Sequence of chain 8.F:
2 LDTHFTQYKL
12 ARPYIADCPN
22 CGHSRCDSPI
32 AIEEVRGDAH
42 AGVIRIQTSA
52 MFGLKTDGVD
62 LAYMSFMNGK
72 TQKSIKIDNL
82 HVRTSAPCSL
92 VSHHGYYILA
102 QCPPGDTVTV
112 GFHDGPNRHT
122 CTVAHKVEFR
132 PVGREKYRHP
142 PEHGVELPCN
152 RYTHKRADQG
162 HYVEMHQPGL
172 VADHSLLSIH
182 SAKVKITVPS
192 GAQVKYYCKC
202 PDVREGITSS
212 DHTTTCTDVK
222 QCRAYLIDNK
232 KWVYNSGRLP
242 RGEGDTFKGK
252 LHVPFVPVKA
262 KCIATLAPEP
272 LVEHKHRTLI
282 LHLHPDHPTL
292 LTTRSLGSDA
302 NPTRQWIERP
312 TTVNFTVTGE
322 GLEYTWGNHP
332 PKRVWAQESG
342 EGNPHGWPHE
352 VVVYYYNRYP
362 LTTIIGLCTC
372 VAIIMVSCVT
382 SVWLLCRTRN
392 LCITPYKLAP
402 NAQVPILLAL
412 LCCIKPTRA

A small-molecule ligand and the protein it binds are described below.
Small molecule (SMILES): O=C(O)[C@@H]1O[C@H](O[C@H]2[C@@H](OS(=O)(=O)O)O[C@@H](O)[C@H](NS(=O)(=O)O)[C@H]2O)[C@@H](OS(=O)(=O)O)[C@H](O)[C@@H]1O

Binding-site contacts:
Ligand atom O5B contacts residue LYS156 of chain 8.F at 3.3 Å.
Ligand atom C5 contacts residue LEU62 of chain 8.F at 3.8 Å (hydrophobic).
Ligand atom O5 contacts residue HIS155 of chain 8.F at 3.6 Å.
Ligand atom O6A contacts residue HIS155 of chain 8.F at 3.8 Å.
Ligand atom OBI contacts residue LYS156 of chain 8.F at 4.0 Å.
Ligand atom C5 contacts residue HIS155 of chain 8.F at 4.0 Å.
Ligand atom C3 contacts residue ALA158 of chain 8.F at 4.0 Å (hydrophobic).
Ligand atom O4 contacts residue LYS156 of chain 8.F at 3.5 Å.
Ligand atom SAG contacts residue THR4 of chain 8.F at 3.9 Å.
Ligand atom O6B contacts residue LEU62 of chain 8.F at 4.0 Å.
Ligand atom C6 contacts residue HIS94 of chain 8.F at 3.9 Å.
Ligand atom OAH contacts residue ASP3 of chain 8.F at 4.0 Å.
Ligand atom OAH contacts residue THR4 of chain 8.F at 3.7 Å.
Ligand atom O6A contacts residue LEU62 of chain 8.F at 3.4 Å.
Ligand atom C6 contacts residue LEU62 of chain 8.F at 3.5 Å (hydrophobic).
Ligand atom O5 contacts residue LYS156 of chain 8.F at 3.4 Å.
Ligand atom O4 contacts residue SER93 of chain 8.F at 3.0 Å (h-bond).
Ligand atom O6A contacts residue SER93 of chain 8.F at 3.2 Å.
Ligand atom O6B contacts residue LYS156 of chain 8.F at 3.3 Å.
Ligand atom O6B contacts residue HIS94 of chain 8.F at 4.0 Å.
Ligand atom C3 contacts residue LYS156 of chain 8.F at 4.0 Å.
Ligand atom C2 contacts residue ALA158 of chain 8.F at 3.7 Å (hydrophobic).
Ligand atom O3 contacts residue ARG157 of chain 8.F at 3.3 Å (salt-bridge).
Ligand atom C6 contacts residue SER93 of chain 8.F at 4.0 Å.
Ligand atom OAH contacts residue LEU2 of chain 8.F at 2.8 Å (h-bond).
Ligand atom O6A contacts residue HIS94 of chain 8.F at 3.2 Å (h-bond).
Ligand atom OAF contacts residue ARG157 of chain 8.F at 2.8 Å (salt-bridge).
Ligand atom O3 contacts residue ALA158 of chain 8.F at 3.0 Å (h-bond).
Ligand atom C4 contacts residue LYS156 of chain 8.F at 4.0 Å.
Ligand atom C6 contacts residue HIS155 of chain 8.F at 3.4 Å.
Ligand atom O4 contacts residue HIS155 of chain 8.F at 3.5 Å (h-bond).
Ligand atom OAH contacts residue ARG157 of chain 8.F at 3.1 Å (salt-bridge).
Ligand atom SAG contacts residue ARG157 of chain 8.F at 3.6 Å (salt-bridge).
Ligand atom O3 contacts residue LYS156 of chain 8.F at 3.0 Å.
Ligand atom O5 contacts residue ARG157 of chain 8.F at 3.8 Å.
Ligand atom OAF contacts residue ALA158 of chain 8.F at 3.3 Å.
Ligand atom O6B contacts residue ARG157 of chain 8.F at 3.3 Å (salt-bridge).
Ligand atom OAF contacts residue THR4 of chain 8.F at 2.9 Å (h-bond).
Ligand atom O6B contacts residue HIS155 of chain 8.F at 3.3 Å (h-bond).
Ligand atom C3 contacts residue ARG157 of chain 8.F at 3.7 Å.